Binding-site contacts:
Ligand atom CAJ contacts residue HIS11 of chain 1.B at 3.4 Å.
Ligand atom OAC contacts residue HIS11 of chain 1.B at 2.7 Å (h-bond).
Ligand atom OAB contacts residue TYR198 of chain 1.A at 3.8 Å.
Ligand atom OAA contacts residue GLY99 of chain 1.A at 3.7 Å.
Ligand atom CAI contacts residue THR98 of chain 1.A at 3.8 Å.
Ligand atom CAI contacts residue THR97 of chain 1.A at 3.9 Å.
Ligand atom CAD contacts residue PRO232 of chain 1.A at 3.8 Å (hydrophobic).
Ligand atom CAF contacts residue PRO232 of chain 1.A at 3.7 Å (hydrophobic).
Ligand atom CAR contacts residue ARG171 of chain 1.A at 3.7 Å.
Ligand atom OAA contacts residue ARG171 of chain 1.A at 2.7 Å (salt-bridge).
Ligand atom CAQ contacts residue THR98 of chain 1.A at 3.7 Å.
Ligand atom OAC contacts residue ARG51 of chain 1.B at 3.8 Å.
Ligand atom OAN contacts residue THR97 of chain 1.A at 3.2 Å (h-bond).
Ligand atom CAG contacts residue ILE223 of chain 1.A at 3.8 Å (hydrophobic).
Ligand atom SE contacts residue GLY99 of chain 1.A at 3.9 Å.
Ligand atom NAM contacts residue TYR198 of chain 1.A at 3.8 Å.
Ligand atom CAQ contacts residue GLY99 of chain 1.A at 3.5 Å.
Ligand atom CAH contacts residue ARG171 of chain 1.A at 3.5 Å.
Ligand atom CAS contacts residue PHE165 of chain 1.A at 3.7 Å (hydrophobic).
Ligand atom CAE contacts residue PHE165 of chain 1.A at 3.9 Å (hydrophobic).
Ligand atom CAR contacts residue GLN169 of chain 1.A at 3.6 Å.
Ligand atom CAR contacts residue GLY99 of chain 1.A at 3.6 Å.
Ligand atom CAH contacts residue GLU230 of chain 1.A at 3.6 Å.
Ligand atom CAR contacts residue PHE165 of chain 1.A at 3.7 Å (hydrophobic).
Ligand atom SE contacts residue THR98 of chain 1.A at 3.8 Å.
Ligand atom CAF contacts residue GLU230 of chain 1.A at 3.4 Å.
Ligand atom OAB contacts residue GLN169 of chain 1.A at 2.8 Å (h-bond).
Ligand atom CAD contacts residue PHE165 of chain 1.A at 3.7 Å (hydrophobic).
Ligand atom CAS contacts residue GLN169 of chain 1.A at 3.6 Å.
Ligand atom CAD contacts residue PHE10 of chain 1.B at 3.8 Å (hydrophobic).
Ligand atom OAB contacts residue GLU199 of chain 1.A at 3.4 Å.
Ligand atom CAL contacts residue THR97 of chain 1.A at 3.3 Å.
Ligand atom OAA contacts residue GLN169 of chain 1.A at 3.6 Å (h-bond).
Ligand atom CAF contacts residue PHE165 of chain 1.A at 3.7 Å (hydrophobic).
Ligand atom SE contacts residue ILE223 of chain 1.A at 3.7 Å.
Ligand atom NAM contacts residue PHE165 of chain 1.A at 3.6 Å.
Ligand atom NAM contacts residue GLN169 of chain 1.A at 2.7 Å (h-bond).
Ligand atom NAT contacts residue THR97 of chain 1.A at 3.8 Å.
Ligand atom CAS contacts residue TYR198 of chain 1.A at 3.7 Å (hydrophobic).
Ligand atom OAB contacts residue MET200 of chain 1.A at 3.4 Å.

Sequence of chain 1.B:
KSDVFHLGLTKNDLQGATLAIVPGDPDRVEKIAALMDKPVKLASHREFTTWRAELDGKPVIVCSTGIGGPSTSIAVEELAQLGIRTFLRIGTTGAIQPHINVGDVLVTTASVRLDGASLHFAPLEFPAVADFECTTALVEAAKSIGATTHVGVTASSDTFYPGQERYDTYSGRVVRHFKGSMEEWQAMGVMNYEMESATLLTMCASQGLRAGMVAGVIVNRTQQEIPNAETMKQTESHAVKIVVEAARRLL

The protein below binds the small molecule below.
Small molecule (SMILES): O=c1[nH]c(=O)n(COCCO)cc1[Se]c1ccccc1

Sequence of chain 1.A:
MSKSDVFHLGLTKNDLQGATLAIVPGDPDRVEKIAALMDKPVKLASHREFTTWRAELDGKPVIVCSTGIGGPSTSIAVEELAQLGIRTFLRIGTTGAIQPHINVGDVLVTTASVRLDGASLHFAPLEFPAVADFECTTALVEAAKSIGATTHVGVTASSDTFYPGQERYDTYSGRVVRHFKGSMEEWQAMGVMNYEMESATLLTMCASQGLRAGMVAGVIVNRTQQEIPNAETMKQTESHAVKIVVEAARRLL